Binding-site contacts:
Ligand atom C7 contacts residue ASN31 of chain 1.D at 3.3 Å.
Ligand atom C8 contacts residue ASN31 of chain 1.D at 4.4 Å.
Ligand atom C6 contacts residue SER33 of chain 1.D at 3.9 Å.
Ligand atom N2 contacts residue ASN31 of chain 1.D at 2.9 Å (h-bond).
Ligand atom O5 contacts residue SER33 of chain 1.D at 3.1 Å (h-bond).
Ligand atom C1 contacts residue ASN31 of chain 1.D at 1.4 Å.
Ligand atom C5 contacts residue SER33 of chain 1.D at 3.9 Å.
Ligand atom C3 contacts residue ASN31 of chain 1.D at 3.8 Å.
Ligand atom C1 contacts residue SER33 of chain 1.D at 3.7 Å.
Ligand atom O6 contacts residue SER33 of chain 1.D at 4.4 Å.
Ligand atom O7 contacts residue ASN31 of chain 1.D at 3.2 Å (h-bond).
Ligand atom C2 contacts residue ASN31 of chain 1.D at 2.4 Å.
Ligand atom O5 contacts residue ASN31 of chain 1.D at 2.3 Å (h-bond).
Ligand atom C4 contacts residue ASN31 of chain 1.D at 4.2 Å.
Ligand atom C5 contacts residue ASN31 of chain 1.D at 3.6 Å.

This protein binds this small molecule.
Small molecule (SMILES): CC(=O)N[C@@H]1[C@@H](O)[C@H](O)[C@@H](CO)O[C@H]1O

Sequence of chain 1.D:
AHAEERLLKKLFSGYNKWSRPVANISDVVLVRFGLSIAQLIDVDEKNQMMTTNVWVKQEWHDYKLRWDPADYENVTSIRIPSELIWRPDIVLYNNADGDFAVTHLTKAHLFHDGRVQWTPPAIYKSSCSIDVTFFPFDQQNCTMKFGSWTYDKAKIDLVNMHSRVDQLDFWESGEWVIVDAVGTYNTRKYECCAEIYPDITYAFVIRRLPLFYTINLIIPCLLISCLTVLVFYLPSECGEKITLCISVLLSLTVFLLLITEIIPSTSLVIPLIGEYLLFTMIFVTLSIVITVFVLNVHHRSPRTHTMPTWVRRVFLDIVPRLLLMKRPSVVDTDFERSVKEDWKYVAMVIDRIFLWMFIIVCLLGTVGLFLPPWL